A protein and the small-molecule ligand that binds it are described below.
Small molecule (SMILES): O=c1ccn(-c2cccc(-c3ccccc3)c2)cc1O

Binding-site contacts:
Ligand atom C13 contacts residue MES1 of chain 1.E at 3.3 Å.
Ligand atom C contacts residue MG1 of chain 1.C at 2.9 Å.
Ligand atom O contacts residue MG1 of chain 1.C at 2.2 Å.
Ligand atom C15 contacts residue ARG204 of chain 1.A at 3.9 Å.
Ligand atom C16 contacts residue MES1 of chain 1.E at 3.5 Å.
Ligand atom O5 contacts residue ASP172 of chain 1.A at 3.2 Å (salt-bridge).
Ligand atom C17 contacts residue TRP41 of chain 1.A at 3.6 Å (hydrophobic).
Ligand atom C16 contacts residue TRP41 of chain 1.A at 3.8 Å (hydrophobic).
Ligand atom O5 contacts residue GLU202 of chain 1.A at 2.6 Å (salt-bridge).
Ligand atom O contacts residue ASP144 of chain 1.A at 2.9 Å (salt-bridge).
Ligand atom C4 contacts residue SAM1 of chain 1.D at 3.6 Å.
Ligand atom C7 contacts residue TRP41 of chain 1.A at 3.9 Å (hydrophobic).
Ligand atom C1 contacts residue ASN173 of chain 1.A at 3.5 Å.
Ligand atom C14 contacts residue LEU201 of chain 1.A at 3.4 Å (hydrophobic).
Ligand atom O5 contacts residue ASN173 of chain 1.A at 2.7 Å (h-bond).
Ligand atom C13 contacts residue LEU201 of chain 1.A at 3.4 Å (hydrophobic).
Ligand atom C7 contacts residue LEU201 of chain 1.A at 3.8 Å (hydrophobic).
Ligand atom C1 contacts residue GLU202 of chain 1.A at 3.6 Å.
Ligand atom C12 contacts residue MES1 of chain 1.E at 3.8 Å.
Ligand atom C1 contacts residue LEU201 of chain 1.A at 3.7 Å (hydrophobic).
Ligand atom O contacts residue ASN173 of chain 1.A at 3.0 Å (h-bond).
Ligand atom C14 contacts residue MES1 of chain 1.E at 3.3 Å.
Ligand atom C11 contacts residue PRO177 of chain 1.A at 3.7 Å (hydrophobic).
Ligand atom O contacts residue SAM1 of chain 1.D at 2.6 Å.
Ligand atom C4 contacts residue MG1 of chain 1.C at 2.9 Å.
Ligand atom C17 contacts residue LEU201 of chain 1.A at 3.6 Å (hydrophobic).
Ligand atom C12 contacts residue LEU201 of chain 1.A at 3.5 Å (hydrophobic).
Ligand atom C3 contacts residue LYS147 of chain 1.A at 3.4 Å.
Ligand atom C17 contacts residue MES1 of chain 1.E at 3.6 Å.
Ligand atom C15 contacts residue MES1 of chain 1.E at 3.7 Å.
Ligand atom O5 contacts residue LYS49 of chain 1.A at 3.9 Å.
Ligand atom C15 contacts residue LEU201 of chain 1.A at 3.6 Å (hydrophobic).
Ligand atom C16 contacts residue LEU201 of chain 1.A at 3.6 Å (hydrophobic).
Ligand atom O contacts residue LYS147 of chain 1.A at 2.9 Å (salt-bridge).
Ligand atom C4 contacts residue LYS147 of chain 1.A at 3.5 Å.
Ligand atom C contacts residue ASN173 of chain 1.A at 3.1 Å.
Ligand atom C4 contacts residue ASN173 of chain 1.A at 3.1 Å.
Ligand atom O5 contacts residue MG1 of chain 1.C at 2.2 Å.
Ligand atom C9 contacts residue CYS176 of chain 1.A at 3.9 Å (hydrophobic).
Ligand atom C contacts residue GLU202 of chain 1.A at 3.2 Å.

Sequence of chain 1.A:
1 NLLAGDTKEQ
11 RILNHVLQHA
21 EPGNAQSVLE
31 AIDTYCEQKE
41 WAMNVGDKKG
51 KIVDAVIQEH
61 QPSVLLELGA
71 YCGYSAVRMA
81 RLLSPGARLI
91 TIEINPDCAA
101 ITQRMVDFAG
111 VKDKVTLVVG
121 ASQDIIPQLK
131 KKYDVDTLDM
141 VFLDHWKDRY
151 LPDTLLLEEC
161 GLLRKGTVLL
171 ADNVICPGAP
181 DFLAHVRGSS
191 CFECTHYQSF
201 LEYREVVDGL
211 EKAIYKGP